Sequence of chain 1.A:
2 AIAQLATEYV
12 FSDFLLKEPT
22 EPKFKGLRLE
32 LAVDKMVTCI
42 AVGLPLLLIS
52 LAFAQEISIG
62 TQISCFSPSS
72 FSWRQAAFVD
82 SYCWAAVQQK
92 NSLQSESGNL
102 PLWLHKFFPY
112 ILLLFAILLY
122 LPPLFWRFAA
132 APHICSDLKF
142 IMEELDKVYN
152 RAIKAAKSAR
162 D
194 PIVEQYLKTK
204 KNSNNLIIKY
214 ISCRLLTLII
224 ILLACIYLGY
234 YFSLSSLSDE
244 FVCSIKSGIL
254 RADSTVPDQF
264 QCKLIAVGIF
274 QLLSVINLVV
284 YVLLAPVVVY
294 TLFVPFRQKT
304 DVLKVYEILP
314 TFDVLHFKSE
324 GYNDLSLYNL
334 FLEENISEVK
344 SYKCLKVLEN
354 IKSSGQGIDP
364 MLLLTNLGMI

A protein and the small-molecule ligand that binds it are described below.
Small molecule (SMILES): CC(C)CCC[C@@H](C)[C@H]1CC[C@H]2[C@@H]3CC=C4C[C@@H](O)CC[C@]4(C)[C@H]3CC[C@]12C

Binding-site contacts:
Ligand atom C24 contacts residue PTY1 of chain 1.O at 4.4 Å.
Ligand atom C1 contacts residue LEU101 of chain 1.A at 4.0 Å (hydrophobic).
Ligand atom C27 contacts residue LEU226 of chain 1.A at 4.3 Å (hydrophobic).
Ligand atom C7 contacts residue TYR233 of chain 1.A at 4.5 Å (hydrophobic).
Ligand atom C9 contacts residue LEU101 of chain 1.A at 4.5 Å (hydrophobic).
Ligand atom C20 contacts residue PTY1 of chain 1.O at 3.9 Å.
Ligand atom C11 contacts residue LEU101 of chain 1.A at 4.3 Å (hydrophobic).
Ligand atom C23 contacts residue ILE229 of chain 1.A at 4.5 Å (hydrophobic).
Ligand atom C21 contacts residue TYR230 of chain 1.A at 3.4 Å (hydrophobic).
Ligand atom C24 contacts residue TYR230 of chain 1.A at 4.1 Å (hydrophobic).
Ligand atom C22 contacts residue ILE229 of chain 1.A at 4.0 Å (hydrophobic).
Ligand atom C15 contacts residue TYR233 of chain 1.A at 4.2 Å (hydrophobic).
Ligand atom C17 contacts residue TYR233 of chain 1.A at 4.3 Å (hydrophobic).
Ligand atom C16 contacts residue TYR233 of chain 1.A at 4.1 Å (hydrophobic).
Ligand atom C7 contacts residue CLR1 of chain 1.T at 3.8 Å.
Ligand atom C12 contacts residue PTY1 of chain 1.O at 3.2 Å.
Ligand atom C12 contacts residue LEU101 of chain 1.A at 4.5 Å (hydrophobic).
Ligand atom C1 contacts residue PTY1 of chain 1.O at 3.9 Å.
Ligand atom C24 contacts residue LEU226 of chain 1.A at 4.2 Å (hydrophobic).
Ligand atom C2 contacts residue PTY1 of chain 1.O at 4.3 Å.
Ligand atom C25 contacts residue PTY1 of chain 1.O at 4.2 Å.
Ligand atom C27 contacts residue PHE116 of chain 1.A at 3.9 Å (hydrophobic).
Ligand atom C6 contacts residue CLR1 of chain 1.T at 4.3 Å.
Ligand atom C21 contacts residue PTY1 of chain 1.O at 3.5 Å.
Ligand atom C26 contacts residue PTY1 of chain 1.O at 4.3 Å.
Ligand atom C27 contacts residue PTY1 of chain 1.O at 3.2 Å.
Ligand atom C25 contacts residue LEU226 of chain 1.A at 4.1 Å (hydrophobic).
Ligand atom C11 contacts residue PTY1 of chain 1.O at 3.4 Å.
Ligand atom C15 contacts residue CLR1 of chain 1.T at 4.2 Å.
Ligand atom O1 contacts residue PTY1 of chain 1.O at 4.0 Å.